The protein below binds the small molecule below.
Small molecule (SMILES): Nc1ncnc2c1ncn2[C@@H]1O[C@H](COP(=O)=O)[C@@H](O[P](=O)(O)OC[C@H]2O[C@@H](n3ccc(=O)[nH]c3=O)[C@H](O)[C@@H]2O)[C@H]1O

Binding-site contacts:
Ligand atom C1' contacts residue LYS143 of chain 6.E at 4.0 Å.
Ligand atom N7 contacts residue LYS143 of chain 6.E at 3.7 Å.
Ligand atom C1' contacts residue TRP47 of chain 6.E at 4.3 Å (hydrophobic).
Ligand atom O4' contacts residue GLU140 of chain 6.E at 4.1 Å.
Ligand atom C2' contacts residue GLU140 of chain 6.E at 3.5 Å.
Ligand atom N9 contacts residue TRP47 of chain 6.E at 4.0 Å.
Ligand atom C8 contacts residue GLU140 of chain 6.E at 4.1 Å.
Ligand atom C6 contacts residue TRP47 of chain 6.E at 3.9 Å (hydrophobic).
Ligand atom C4 contacts residue TRP47 of chain 6.E at 3.9 Å (hydrophobic).
Ligand atom N6 contacts residue TRP47 of chain 6.E at 4.2 Å.
Ligand atom N1 contacts residue TRP47 of chain 6.E at 3.8 Å.
Ligand atom N3 contacts residue TRP47 of chain 6.E at 3.9 Å.
Ligand atom N9 contacts residue LYS143 of chain 6.E at 3.8 Å.
Ligand atom OP1 contacts residue LYS45 of chain 4.F at 4.3 Å.
Ligand atom C2' contacts residue LYS143 of chain 6.E at 4.5 Å.
Ligand atom C8 contacts residue LYS143 of chain 6.E at 2.8 Å.
Ligand atom O4' contacts residue TRP47 of chain 6.E at 4.0 Å.
Ligand atom O2' contacts residue GLU140 of chain 6.E at 3.0 Å (salt-bridge).
Ligand atom C5 contacts residue TRP47 of chain 6.E at 4.0 Å (hydrophobic).
Ligand atom C1' contacts residue GLU140 of chain 6.E at 3.2 Å.
Ligand atom N7 contacts residue TRP47 of chain 6.E at 4.0 Å.
Ligand atom O4' contacts residue LYS143 of chain 6.E at 4.2 Å.
Ligand atom N9 contacts residue GLU140 of chain 6.E at 4.1 Å.
Ligand atom C8 contacts residue TRP47 of chain 6.E at 4.0 Å (hydrophobic).
Ligand atom C2 contacts residue TRP47 of chain 6.E at 3.8 Å (hydrophobic).

Sequence of chain 4.F:
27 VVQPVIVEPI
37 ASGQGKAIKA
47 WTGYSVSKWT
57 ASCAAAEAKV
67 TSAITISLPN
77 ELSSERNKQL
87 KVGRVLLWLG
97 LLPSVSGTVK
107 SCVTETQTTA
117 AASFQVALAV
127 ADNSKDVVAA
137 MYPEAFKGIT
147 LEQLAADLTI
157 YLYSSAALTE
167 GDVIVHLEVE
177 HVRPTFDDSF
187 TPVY

Sequence of chain 6.E:
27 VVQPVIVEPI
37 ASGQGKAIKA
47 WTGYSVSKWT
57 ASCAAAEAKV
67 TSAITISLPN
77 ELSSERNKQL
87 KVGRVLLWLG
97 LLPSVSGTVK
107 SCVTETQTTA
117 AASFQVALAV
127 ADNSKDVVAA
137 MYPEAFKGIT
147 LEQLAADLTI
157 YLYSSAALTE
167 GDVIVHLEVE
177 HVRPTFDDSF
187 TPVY